Binding-site contacts:
Ligand atom O7 contacts residue ASN60 of chain 1.A at 3.9 Å.
Ligand atom C3 contacts residue ASN60 of chain 1.A at 3.8 Å.
Ligand atom N2 contacts residue ASN60 of chain 1.A at 2.9 Å (h-bond).
Ligand atom C1 contacts residue ASN60 of chain 1.A at 1.4 Å.
Ligand atom C7 contacts residue ASN60 of chain 1.A at 3.6 Å.
Ligand atom C2 contacts residue ASN60 of chain 1.A at 2.4 Å.
Ligand atom O5 contacts residue ASN60 of chain 1.A at 2.3 Å (h-bond).
Ligand atom C5 contacts residue ASN60 of chain 1.A at 3.6 Å.
Ligand atom O6 contacts residue ASN60 of chain 1.A at 4.5 Å.
Ligand atom C4 contacts residue ASN60 of chain 1.A at 4.2 Å.

A protein and the small-molecule ligand that binds it are described below.
Small molecule (SMILES): CC(=O)N[C@@H]1[C@@H](O)[C@H](O)[C@@H](CO)O[C@H]1O

Sequence of chain 1.A:
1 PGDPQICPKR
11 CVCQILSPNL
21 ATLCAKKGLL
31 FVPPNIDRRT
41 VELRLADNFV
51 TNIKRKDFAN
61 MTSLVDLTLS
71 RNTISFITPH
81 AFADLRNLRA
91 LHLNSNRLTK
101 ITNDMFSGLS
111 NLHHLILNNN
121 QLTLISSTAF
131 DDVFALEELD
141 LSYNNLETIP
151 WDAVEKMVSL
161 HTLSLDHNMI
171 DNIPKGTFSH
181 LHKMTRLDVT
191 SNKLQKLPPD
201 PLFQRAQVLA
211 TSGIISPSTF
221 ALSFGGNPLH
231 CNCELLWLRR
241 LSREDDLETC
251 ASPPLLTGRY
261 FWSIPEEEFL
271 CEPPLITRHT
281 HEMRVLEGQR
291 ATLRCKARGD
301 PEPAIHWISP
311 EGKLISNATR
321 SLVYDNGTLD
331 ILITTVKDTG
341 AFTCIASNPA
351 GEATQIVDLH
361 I